Sequence of chain 1.B:
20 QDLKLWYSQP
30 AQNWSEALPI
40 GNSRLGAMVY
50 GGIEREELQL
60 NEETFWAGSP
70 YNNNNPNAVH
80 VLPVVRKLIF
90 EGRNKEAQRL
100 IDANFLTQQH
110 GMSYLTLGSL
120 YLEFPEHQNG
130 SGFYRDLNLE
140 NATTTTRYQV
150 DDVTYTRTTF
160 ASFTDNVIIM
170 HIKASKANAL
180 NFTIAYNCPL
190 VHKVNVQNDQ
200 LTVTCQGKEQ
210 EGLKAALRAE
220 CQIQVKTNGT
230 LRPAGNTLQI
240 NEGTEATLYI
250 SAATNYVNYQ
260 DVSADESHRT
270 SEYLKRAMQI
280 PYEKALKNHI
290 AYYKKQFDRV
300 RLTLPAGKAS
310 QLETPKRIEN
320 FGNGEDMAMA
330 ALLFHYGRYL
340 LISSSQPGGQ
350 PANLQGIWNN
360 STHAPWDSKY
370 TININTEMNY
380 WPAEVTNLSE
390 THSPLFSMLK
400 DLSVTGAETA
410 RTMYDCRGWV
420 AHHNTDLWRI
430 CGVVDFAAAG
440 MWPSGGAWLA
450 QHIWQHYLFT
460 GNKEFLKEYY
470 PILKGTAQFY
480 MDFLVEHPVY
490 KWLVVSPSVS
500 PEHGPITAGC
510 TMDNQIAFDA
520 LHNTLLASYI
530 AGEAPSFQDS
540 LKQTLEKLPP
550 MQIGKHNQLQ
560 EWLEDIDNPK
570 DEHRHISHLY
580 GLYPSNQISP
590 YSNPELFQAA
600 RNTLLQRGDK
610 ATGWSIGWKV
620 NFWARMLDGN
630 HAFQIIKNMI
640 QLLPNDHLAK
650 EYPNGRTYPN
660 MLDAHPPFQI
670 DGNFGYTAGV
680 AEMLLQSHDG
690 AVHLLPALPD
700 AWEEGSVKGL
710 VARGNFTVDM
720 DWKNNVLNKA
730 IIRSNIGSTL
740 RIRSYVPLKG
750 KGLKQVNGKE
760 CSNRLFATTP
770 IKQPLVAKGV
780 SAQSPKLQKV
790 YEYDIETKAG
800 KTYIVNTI

The protein below binds the small molecule below.
Small molecule (SMILES): OC[C@@H]1O[C@H](O)[C@@H](O)[C@H](O)[C@@H]1O

Binding-site contacts:
Ligand atom C6 contacts residue TRP365 of chain 1.B at 3.6 Å (hydrophobic).
Ligand atom O1 contacts residue THR370 of chain 1.B at 3.8 Å.
Ligand atom C2 contacts residue ARG573 of chain 1.B at 4.0 Å.
Ligand atom O6 contacts residue LEU353 of chain 1.B at 4.0 Å.
Ligand atom O4 contacts residue ASN374 of chain 1.B at 3.4 Å (h-bond).
Ligand atom O3 contacts residue TRP613 of chain 1.B at 3.4 Å (h-bond).
Ligand atom C2 contacts residue TRP613 of chain 1.B at 4.0 Å (hydrophobic).
Ligand atom O3 contacts residue HIS664 of chain 1.B at 2.8 Å (h-bond).
Ligand atom O1 contacts residue GLU501 of chain 1.B at 3.0 Å (salt-bridge).
Ligand atom C2 contacts residue GLU501 of chain 1.B at 3.9 Å.
Ligand atom O4 contacts residue HIS664 of chain 1.B at 3.7 Å.
Ligand atom C1 contacts residue THR370 of chain 1.B at 4.1 Å.
Ligand atom C4 contacts residue TRP365 of chain 1.B at 4.0 Å (hydrophobic).
Ligand atom C3 contacts residue TRP613 of chain 1.B at 4.1 Å (hydrophobic).
Ligand atom C6 contacts residue LEU353 of chain 1.B at 4.2 Å (hydrophobic).
Ligand atom C1 contacts residue ASN374 of chain 1.B at 3.8 Å.
Ligand atom O5 contacts residue ASN374 of chain 1.B at 3.1 Å (h-bond).
Ligand atom O1 contacts residue ASN374 of chain 1.B at 3.2 Å (h-bond).
Ligand atom O6 contacts residue THR370 of chain 1.B at 2.7 Å (h-bond).
Ligand atom O3 contacts residue ARG573 of chain 1.B at 3.1 Å (salt-bridge).
Ligand atom C6 contacts residue GLN668 of chain 1.B at 4.2 Å.
Ligand atom O1 contacts residue ASN372 of chain 1.B at 2.7 Å (h-bond).
Ligand atom C2 contacts residue HIS574 of chain 1.B at 3.4 Å.
Ligand atom C1 contacts residue ASN372 of chain 1.B at 4.1 Å.
Ligand atom O2 contacts residue ARG573 of chain 1.B at 3.0 Å (salt-bridge).
Ligand atom C5 contacts residue TRP365 of chain 1.B at 4.1 Å (hydrophobic).
Ligand atom C1 contacts residue HIS574 of chain 1.B at 4.0 Å.
Ligand atom C5 contacts residue ASN374 of chain 1.B at 4.2 Å.
Ligand atom C1 contacts residue GLU501 of chain 1.B at 3.1 Å.
Ligand atom O4 contacts residue TRP613 of chain 1.B at 3.2 Å (h-bond).
Ligand atom O2 contacts residue HIS574 of chain 1.B at 2.9 Å (h-bond).
Ligand atom C6 contacts residue THR370 of chain 1.B at 3.6 Å.
Ligand atom C4 contacts residue TRP613 of chain 1.B at 4.2 Å (hydrophobic).
Ligand atom O2 contacts residue GLU501 of chain 1.B at 3.3 Å (salt-bridge).
Ligand atom O5 contacts residue THR370 of chain 1.B at 3.4 Å.
Ligand atom O1 contacts residue HIS574 of chain 1.B at 3.3 Å.
Ligand atom O6 contacts residue TRP365 of chain 1.B at 3.4 Å.
Ligand atom C3 contacts residue ARG573 of chain 1.B at 4.0 Å.
Ligand atom C4 contacts residue HIS664 of chain 1.B at 3.9 Å.
Ligand atom C3 contacts residue HIS664 of chain 1.B at 3.8 Å.